Binding-site contacts:
Ligand atom CB contacts residue PRO244 of chain 1.C at 2.9 Å (hydrophobic).
Ligand atom C contacts residue PHE246 of chain 1.C at 3.8 Å (hydrophobic).
Ligand atom CB contacts residue LEU253 of chain 1.C at 3.3 Å (hydrophobic).
Ligand atom CB contacts residue ILE217 of chain 1.C at 4.0 Å (hydrophobic).
Ligand atom O contacts residue ARG248 of chain 1.C at 2.8 Å (salt-bridge).
Ligand atom N contacts residue ARG248 of chain 1.C at 4.0 Å.
Ligand atom N contacts residue PHE246 of chain 1.C at 3.8 Å.
Ligand atom OD1 contacts residue ALA247 of chain 1.C at 3.3 Å (h-bond).
Ligand atom ND2 contacts residue ARG248 of chain 1.C at 3.5 Å (salt-bridge).
Ligand atom C contacts residue ARG248 of chain 1.C at 3.7 Å.
Ligand atom O contacts residue LEU245 of chain 1.C at 3.6 Å.
Ligand atom N contacts residue PRO244 of chain 1.C at 3.5 Å (h-bond).
Ligand atom CB contacts residue ASN214 of chain 1.C at 3.2 Å.
Ligand atom O contacts residue PHE246 of chain 1.C at 3.5 Å.
Ligand atom C contacts residue PRO244 of chain 1.C at 3.8 Å (hydrophobic).
Ligand atom SG contacts residue GLU243 of chain 1.C at 3.9 Å.
Ligand atom CG contacts residue ARG248 of chain 1.C at 3.2 Å.
Ligand atom O contacts residue PRO244 of chain 1.C at 3.4 Å (h-bond).
Ligand atom CG contacts residue ALA247 of chain 1.C at 3.9 Å (hydrophobic).
Ligand atom CG contacts residue ASN214 of chain 1.C at 4.0 Å.
Ligand atom CG2 contacts residue ARG248 of chain 1.C at 3.2 Å.
Ligand atom CD contacts residue PHE246 of chain 1.C at 4.0 Å (hydrophobic).
Ligand atom N contacts residue PHE246 of chain 1.C at 3.0 Å (h-bond).
Ligand atom O contacts residue ASN214 of chain 1.C at 3.4 Å (h-bond).
Ligand atom CG contacts residue ASN214 of chain 1.C at 3.8 Å.
Ligand atom CA contacts residue PHE246 of chain 1.C at 3.8 Å (hydrophobic).
Ligand atom OD1 contacts residue ARG248 of chain 1.C at 3.0 Å.
Ligand atom C contacts residue PHE246 of chain 1.C at 3.9 Å (hydrophobic).
Ligand atom C contacts residue PHE246 of chain 1.C at 3.7 Å (hydrophobic).
Ligand atom CD contacts residue ASN214 of chain 1.C at 3.7 Å.
Ligand atom CB contacts residue PHE246 of chain 1.C at 3.9 Å (hydrophobic).
Ligand atom CA contacts residue PHE246 of chain 1.C at 3.9 Å (hydrophobic).
Ligand atom O contacts residue PHE246 of chain 1.C at 2.9 Å (h-bond).
Ligand atom CG1 contacts residue ARG248 of chain 1.C at 3.9 Å.
Ligand atom C contacts residue GLU252 of chain 1.C at 3.9 Å.
Ligand atom O contacts residue PHE246 of chain 1.C at 3.2 Å.
Ligand atom ND2 contacts residue PHE246 of chain 1.C at 3.3 Å.
Ligand atom CA contacts residue PRO244 of chain 1.C at 3.6 Å (hydrophobic).
Ligand atom O contacts residue ARG248 of chain 1.C at 3.7 Å.
Ligand atom CB contacts residue PHE246 of chain 1.C at 4.0 Å (hydrophobic).

Sequence of chain 1.C:
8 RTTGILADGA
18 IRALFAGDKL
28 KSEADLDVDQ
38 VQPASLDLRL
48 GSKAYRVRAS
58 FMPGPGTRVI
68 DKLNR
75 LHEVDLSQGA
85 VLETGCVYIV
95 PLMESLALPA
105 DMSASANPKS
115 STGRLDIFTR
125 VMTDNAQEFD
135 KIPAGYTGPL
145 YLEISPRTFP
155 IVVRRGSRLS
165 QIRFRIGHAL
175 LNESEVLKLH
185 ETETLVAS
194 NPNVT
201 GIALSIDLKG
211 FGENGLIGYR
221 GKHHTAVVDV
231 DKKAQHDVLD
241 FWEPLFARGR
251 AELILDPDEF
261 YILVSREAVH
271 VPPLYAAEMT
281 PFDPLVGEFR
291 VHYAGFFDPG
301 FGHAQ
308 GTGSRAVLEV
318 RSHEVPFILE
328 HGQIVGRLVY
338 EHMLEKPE

A small-molecule ligand and the protein it binds are described below.
Small molecule (SMILES): CC(C)[C@H](NC(=O)[C@H](CS)NC(=O)[C@H](C)NC(=O)[C@@H]1CCCN1C(=O)[C@H](CC(N)=O)NC(=O)[C@@H](N)CO)C(=O)N[C@@H](C)C=O